Sequence of chain 1.A:
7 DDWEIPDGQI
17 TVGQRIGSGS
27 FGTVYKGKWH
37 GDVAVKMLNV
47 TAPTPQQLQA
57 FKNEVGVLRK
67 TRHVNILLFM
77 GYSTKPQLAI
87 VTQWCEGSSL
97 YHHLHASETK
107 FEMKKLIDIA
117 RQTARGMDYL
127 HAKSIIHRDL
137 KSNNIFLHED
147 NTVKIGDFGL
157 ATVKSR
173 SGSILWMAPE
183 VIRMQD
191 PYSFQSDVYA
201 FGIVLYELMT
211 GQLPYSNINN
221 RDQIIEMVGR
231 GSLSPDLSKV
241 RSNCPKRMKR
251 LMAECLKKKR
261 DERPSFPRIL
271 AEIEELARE

Binding-site contacts:
Ligand atom C16 contacts residue THR88 of chain 1.A at 3.7 Å.
Ligand atom F28 contacts residue THR88 of chain 1.A at 3.5 Å.
Ligand atom F28 contacts residue LYS42 of chain 1.A at 3.4 Å.
Ligand atom C8 contacts residue ILE22 of chain 1.A at 3.6 Å (hydrophobic).
Ligand atom C29 contacts residue LYS42 of chain 1.A at 3.4 Å.
Ligand atom C12 contacts residue VAL30 of chain 1.A at 3.4 Å (hydrophobic).
Ligand atom N20 contacts residue TRP90 of chain 1.A at 3.7 Å.
Ligand atom S33 contacts residue ASP153 of chain 1.A at 3.7 Å.
Ligand atom O35 contacts residue ASP153 of chain 1.A at 3.1 Å (salt-bridge).
Ligand atom O35 contacts residue GLY152 of chain 1.A at 3.4 Å.
Ligand atom O35 contacts residue LEU73 of chain 1.A at 3.5 Å.
Ligand atom N25 contacts residue PHE154 of chain 1.A at 3.4 Å.
Ligand atom C16 contacts residue ALA40 of chain 1.A at 3.7 Å (hydrophobic).
Ligand atom C12 contacts residue PHE154 of chain 1.A at 3.2 Å (hydrophobic).
Ligand atom N32 contacts residue ASP153 of chain 1.A at 3.7 Å.
Ligand atom C27 contacts residue THR88 of chain 1.A at 3.7 Å.
Ligand atom C13 contacts residue VAL30 of chain 1.A at 3.4 Å (hydrophobic).
Ligand atom C21 contacts residue TRP90 of chain 1.A at 3.4 Å (hydrophobic).
Ligand atom C30 contacts residue ILE86 of chain 1.A at 3.6 Å (hydrophobic).
Ligand atom C7 contacts residue ILE22 of chain 1.A at 3.8 Å (hydrophobic).
Ligand atom C21 contacts residue CYS91 of chain 1.A at 3.1 Å (hydrophobic).
Ligand atom F40 contacts residue ASP153 of chain 1.A at 2.9 Å.
Ligand atom O34 contacts residue ASP153 of chain 1.A at 3.3 Å.
Ligand atom C29 contacts residue THR88 of chain 1.A at 3.4 Å.
Ligand atom N20 contacts residue CYS91 of chain 1.A at 3.0 Å (h-bond).
Ligand atom F28 contacts residue ALA40 of chain 1.A at 3.5 Å.
Ligand atom O34 contacts residue GLC1 of chain 1.C at 3.5 Å (h-bond).
Ligand atom C37 contacts residue LEU64 of chain 1.A at 3.6 Å (hydrophobic).
Ligand atom C27 contacts residue LYS42 of chain 1.A at 3.5 Å.
Ligand atom C36 contacts residue LEU64 of chain 1.A at 3.6 Å (hydrophobic).
Ligand atom C38 contacts residue LEU73 of chain 1.A at 3.2 Å (hydrophobic).
Ligand atom N22 contacts residue TRP90 of chain 1.A at 3.3 Å.
Ligand atom C10 contacts residue PHE154 of chain 1.A at 3.1 Å (hydrophobic).
Ligand atom C38 contacts residue PHE75 of chain 1.A at 3.7 Å (hydrophobic).
Ligand atom N32 contacts residue LYS160 of chain 1.A at 3.6 Å.
Ligand atom C17 contacts residue PHE154 of chain 1.A at 3.7 Å (hydrophobic).
Ligand atom C24 contacts residue PHE154 of chain 1.A at 3.5 Å (hydrophobic).
Ligand atom C29 contacts residue ILE86 of chain 1.A at 3.6 Å (hydrophobic).
Ligand atom O34 contacts residue LYS160 of chain 1.A at 2.7 Å (salt-bridge).
Ligand atom C30 contacts residue THR88 of chain 1.A at 3.7 Å.

This protein binds this small molecule.
Small molecule (SMILES): CCCS(=O)(=O)Nc1ccc(F)c(-n2cc(-c3cncnc3)c3nc(N(C)C4CCN(CC)CC4)ccc32)c1F